Sequence of chain 1.C:
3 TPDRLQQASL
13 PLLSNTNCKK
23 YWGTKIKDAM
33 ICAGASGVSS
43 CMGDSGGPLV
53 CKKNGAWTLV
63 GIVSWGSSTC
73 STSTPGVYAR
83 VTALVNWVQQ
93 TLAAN

Sequence of chain 1.B:
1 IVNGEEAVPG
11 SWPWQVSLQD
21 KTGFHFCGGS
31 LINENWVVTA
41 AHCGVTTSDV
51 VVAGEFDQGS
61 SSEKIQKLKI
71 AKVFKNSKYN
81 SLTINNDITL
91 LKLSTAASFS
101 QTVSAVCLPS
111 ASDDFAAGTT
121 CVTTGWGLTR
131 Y

This protein binds this small molecule.
Small molecule (SMILES): CC(C)[C@H](NC(=O)CNC(=O)[C@@H]1CCCN1C(=O)[C@@H](N)[C@@H](C)O)C(=O)N[C@@H](Cc1ccc(O)cc1)C(=O)O

Binding-site contacts:
Ligand atom CA contacts residue PRO3 of chain 1.D at 0.6 Å (hydrophobic).
Ligand atom OH contacts residue TRP4 of chain 1.D at 0.7 Å.
Ligand atom CZ contacts residue TRP4 of chain 1.D at 0.2 Å (hydrophobic).
Ligand atom O contacts residue TRP4 of chain 1.D at 1.9 Å.
Ligand atom CB contacts residue TRP4 of chain 1.D at 0.7 Å (hydrophobic).
Ligand atom OXT contacts residue TRP4 of chain 1.D at 1.4 Å (h-bond).
Ligand atom CA contacts residue TRP2 of chain 1.D at 0.6 Å (hydrophobic).
Ligand atom CD contacts residue SER1 of chain 1.D at 2.4 Å.
Ligand atom CG contacts residue TRP4 of chain 1.D at 0.4 Å (hydrophobic).
Ligand atom C contacts residue TRP2 of chain 1.D at 2.3 Å (hydrophobic).
Ligand atom CG2 contacts residue PRO3 of chain 1.D at 1.8 Å (hydrophobic).
Ligand atom N contacts residue TRP2 of chain 1.D at 1.3 Å (h-bond).
Ligand atom O contacts residue SER47 of chain 1.C at 2.4 Å (h-bond).
Ligand atom CA contacts residue TRP4 of chain 1.D at 0.8 Å (hydrophobic).
Ligand atom C contacts residue TRP2 of chain 1.D at 1.1 Å (hydrophobic).
Ligand atom O contacts residue SER1 of chain 1.D at 1.1 Å (h-bond).
Ligand atom CB contacts residue PRO3 of chain 1.D at 1.2 Å (hydrophobic).
Ligand atom N contacts residue PRO3 of chain 1.D at 1.3 Å (h-bond).
Ligand atom N contacts residue SER1 of chain 1.D at 1.8 Å (h-bond).
Ligand atom CD2 contacts residue TRP4 of chain 1.D at 0.8 Å (hydrophobic).
Ligand atom CB contacts residue SER1 of chain 1.D at 1.3 Å.
Ligand atom N contacts residue PRO3 of chain 1.D at 0.8 Å.
Ligand atom O contacts residue TRP2 of chain 1.D at 1.0 Å (h-bond).
Ligand atom CG1 contacts residue PRO3 of chain 1.D at 0.6 Å (hydrophobic).
Ligand atom N contacts residue TRP2 of chain 1.D at 0.5 Å.
Ligand atom CA contacts residue SER1 of chain 1.D at 1.4 Å.
Ligand atom C contacts residue TRP4 of chain 1.D at 1.3 Å (hydrophobic).
Ligand atom C contacts residue TRP4 of chain 1.D at 2.0 Å (hydrophobic).
Ligand atom C contacts residue PRO3 of chain 1.D at 0.8 Å (hydrophobic).
Ligand atom CA contacts residue TRP2 of chain 1.D at 1.2 Å (hydrophobic).
Ligand atom N contacts residue SER1 of chain 1.D at 1.2 Å.
Ligand atom CE2 contacts residue TRP4 of chain 1.D at 0.7 Å (hydrophobic).
Ligand atom CD1 contacts residue TRP4 of chain 1.D at 0.2 Å (hydrophobic).
Ligand atom N contacts residue TRP4 of chain 1.D at 0.6 Å (h-bond).
Ligand atom CA contacts residue SER1 of chain 1.D at 1.4 Å.
Ligand atom O contacts residue PRO3 of chain 1.D at 1.0 Å (h-bond).
Ligand atom CE1 contacts residue TRP4 of chain 1.D at 0.2 Å (hydrophobic).
Ligand atom C contacts residue SER1 of chain 1.D at 0.2 Å.
Ligand atom CA contacts residue PRO3 of chain 1.D at 1.8 Å (hydrophobic).
Ligand atom C contacts residue PRO3 of chain 1.D at 2.4 Å (hydrophobic).

Sequence of chain 1.D:
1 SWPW